Sequence of chain 2.H:
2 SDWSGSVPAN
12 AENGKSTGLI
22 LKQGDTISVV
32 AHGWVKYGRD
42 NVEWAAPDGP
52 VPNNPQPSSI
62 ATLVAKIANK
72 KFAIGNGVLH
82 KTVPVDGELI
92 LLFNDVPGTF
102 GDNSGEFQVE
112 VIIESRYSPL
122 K

Binding-site contacts:
Ligand atom C5 contacts residue ASP96 of chain 2.H at 4.2 Å.
Ligand atom C6 contacts residue ASP96 of chain 2.H at 3.6 Å.
Ligand atom O4 contacts residue ASP96 of chain 2.H at 2.7 Å (salt-bridge).
Ligand atom O3 contacts residue CA1 of chain 2.X at 2.4 Å.
Ligand atom C2 contacts residue ASP103 of chain 2.H at 3.9 Å.
Ligand atom C1 contacts residue GLU44 of chain 2.H at 3.2 Å.
Ligand atom C3 contacts residue TYR38 of chain 2.H at 3.7 Å (hydrophobic).
Ligand atom C6 contacts residue GLN57 of chain 2.H at 3.9 Å.
Ligand atom O3 contacts residue TYR38 of chain 2.H at 3.1 Å (h-bond).
Ligand atom C2 contacts residue TYR38 of chain 2.H at 3.5 Å (hydrophobic).
Ligand atom O4 contacts residue TYR38 of chain 2.H at 3.2 Å (h-bond).
Ligand atom C6 contacts residue ILE61 of chain 2.H at 4.0 Å (hydrophobic).
Ligand atom O5 contacts residue GLU44 of chain 2.H at 4.3 Å.
Ligand atom C2 contacts residue CA1 of chain 2.X at 4.1 Å.
Ligand atom C2 contacts residue GLU44 of chain 2.H at 3.2 Å.
Ligand atom C5 contacts residue GLN57 of chain 2.H at 4.3 Å.
Ligand atom O5 contacts residue GLN57 of chain 2.H at 3.7 Å.
Ligand atom O6 contacts residue ILE61 of chain 2.H at 3.8 Å.
Ligand atom C4 contacts residue ASP96 of chain 2.H at 3.6 Å.
Ligand atom C6 contacts residue VAL97 of chain 2.H at 3.4 Å (hydrophobic).
Ligand atom O4 contacts residue THR100 of chain 2.H at 3.5 Å (h-bond).
Ligand atom C3 contacts residue THR100 of chain 2.H at 4.2 Å.
Ligand atom C3 contacts residue ASP103 of chain 2.H at 3.7 Å.
Ligand atom O4 contacts residue CA1 of chain 2.X at 2.7 Å.
Ligand atom C1 contacts residue TYR38 of chain 2.H at 4.0 Å (hydrophobic).
Ligand atom O3 contacts residue ASP103 of chain 2.H at 2.7 Å (salt-bridge).
Ligand atom C7 contacts residue GLN57 of chain 2.H at 4.0 Å.
Ligand atom O1 contacts residue GLU44 of chain 2.H at 3.8 Å.
Ligand atom C3 contacts residue CA1 of chain 2.X at 3.4 Å.
Ligand atom O6 contacts residue GLN57 of chain 2.H at 2.7 Å (h-bond).
Ligand atom C4 contacts residue TYR38 of chain 2.H at 4.1 Å (hydrophobic).
Ligand atom O3 contacts residue THR100 of chain 2.H at 3.5 Å (h-bond).
Ligand atom O6 contacts residue VAL97 of chain 2.H at 3.7 Å.
Ligand atom O2 contacts residue GLU44 of chain 2.H at 2.8 Å (salt-bridge).
Ligand atom O2 contacts residue TYR38 of chain 2.H at 4.1 Å.
Ligand atom C4 contacts residue CA1 of chain 2.X at 3.5 Å.
Ligand atom C4 contacts residue THR100 of chain 2.H at 3.5 Å.
Ligand atom O2 contacts residue ASP103 of chain 2.H at 3.4 Å (salt-bridge).
Ligand atom O2 contacts residue GLY39 of chain 2.H at 4.2 Å.
Ligand atom O5 contacts residue TYR38 of chain 2.H at 3.7 Å.

A protein and the small-molecule ligand that binds it are described below.
Small molecule (SMILES): CO[C@H]1O[C@H](CO)[C@H](O)[C@H](O)[C@H]1O